Sequence of chain 1.H:
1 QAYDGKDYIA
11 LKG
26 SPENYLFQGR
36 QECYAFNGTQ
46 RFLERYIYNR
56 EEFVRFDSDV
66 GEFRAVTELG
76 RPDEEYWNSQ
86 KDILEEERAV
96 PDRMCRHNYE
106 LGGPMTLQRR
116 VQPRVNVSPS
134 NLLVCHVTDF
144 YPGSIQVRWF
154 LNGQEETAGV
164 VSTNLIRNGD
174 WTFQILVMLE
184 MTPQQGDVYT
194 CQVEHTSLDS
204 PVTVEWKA

Binding-site contacts:
Ligand atom C4 contacts residue ASN118 of chain 1.G at 4.2 Å.
Ligand atom C8 contacts residue VAL116 of chain 1.G at 3.9 Å (hydrophobic).
Ligand atom C2 contacts residue ASN118 of chain 1.G at 2.6 Å.
Ligand atom O5 contacts residue GLU166 of chain 1.G at 3.5 Å (salt-bridge).
Ligand atom C7 contacts residue GLU166 of chain 1.G at 4.2 Å.
Ligand atom O7 contacts residue GLU166 of chain 1.G at 3.5 Å.
Ligand atom O7 contacts residue TRP168 of chain 1.G at 4.2 Å.
Ligand atom C1 contacts residue ASN118 of chain 1.G at 1.5 Å.
Ligand atom C5 contacts residue ASN118 of chain 1.G at 3.6 Å.
Ligand atom C8 contacts residue GLU166 of chain 1.G at 3.8 Å.
Ligand atom N2 contacts residue ASN118 of chain 1.G at 2.9 Å (h-bond).
Ligand atom C8 contacts residue ASN118 of chain 1.G at 4.3 Å.
Ligand atom C1 contacts residue GLU166 of chain 1.G at 3.6 Å.
Ligand atom C7 contacts residue ASN118 of chain 1.G at 3.5 Å.
Ligand atom C8 contacts residue HIS167 of chain 1.G at 4.0 Å.
Ligand atom O7 contacts residue ASN118 of chain 1.G at 3.8 Å.
Ligand atom C8 contacts residue LEU117 of chain 1.G at 4.2 Å (hydrophobic).
Ligand atom O5 contacts residue ASN118 of chain 1.G at 2.3 Å (h-bond).
Ligand atom O7 contacts residue HIS167 of chain 1.G at 4.1 Å.
Ligand atom O6 contacts residue PRO27 of chain 1.H at 4.1 Å.
Ligand atom C3 contacts residue ASN118 of chain 1.G at 3.9 Å.
Ligand atom C7 contacts residue TRP168 of chain 1.G at 4.1 Å (hydrophobic).
Ligand atom C8 contacts residue TRP168 of chain 1.G at 3.6 Å (hydrophobic).
Ligand atom C2 contacts residue GLU166 of chain 1.G at 3.9 Å.

Sequence of chain 1.G:
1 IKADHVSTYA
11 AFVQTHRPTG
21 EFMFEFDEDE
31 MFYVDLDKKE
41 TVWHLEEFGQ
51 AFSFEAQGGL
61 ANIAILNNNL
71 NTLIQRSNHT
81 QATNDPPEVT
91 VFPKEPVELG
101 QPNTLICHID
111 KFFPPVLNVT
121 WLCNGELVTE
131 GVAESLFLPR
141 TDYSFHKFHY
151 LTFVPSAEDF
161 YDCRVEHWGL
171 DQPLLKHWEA

This small molecule binds to this protein.
Small molecule (SMILES): CC(=O)N[C@H]1[C@H](O[C@H]2[C@H](O)[C@@H](NC(C)=O)CO[C@@H]2CO)O[C@H](CO)[C@@H](O)[C@@H]1O